Binding-site contacts:
Ligand atom CAR contacts residue TYR101 of chain 1.A at 3.5 Å (hydrophobic).
Ligand atom NBG contacts residue ASP166 of chain 1.A at 3.3 Å (salt-bridge).
Ligand atom CBF contacts residue LYS50 of chain 1.A at 3.5 Å.
Ligand atom CAW contacts residue LEU155 of chain 1.A at 3.3 Å (hydrophobic).
Ligand atom CAZ contacts residue VAL83 of chain 1.A at 3.7 Å (hydrophobic).
Ligand atom CAH contacts residue GLY105 of chain 1.A at 3.5 Å.
Ligand atom CBH contacts residue ASP166 of chain 1.A at 3.5 Å.
Ligand atom CAB contacts residue ALA48 of chain 1.A at 3.7 Å (hydrophobic).
Ligand atom CBA contacts residue LEU155 of chain 1.A at 3.3 Å (hydrophobic).
Ligand atom CAY contacts residue VAL83 of chain 1.A at 3.6 Å (hydrophobic).
Ligand atom NBL contacts residue MET102 of chain 1.A at 3.6 Å.
Ligand atom NBB contacts residue LEU155 of chain 1.A at 3.1 Å.
Ligand atom NBL contacts residue GLY105 of chain 1.A at 3.6 Å.
Ligand atom CBH contacts residue ASN153 of chain 1.A at 3.6 Å.
Ligand atom CAW contacts residue ALA48 of chain 1.A at 3.5 Å (hydrophobic).
Ligand atom CAE contacts residue MET102 of chain 1.A at 3.3 Å (hydrophobic).
Ligand atom CAI contacts residue MET29 of chain 1.A at 3.7 Å (hydrophobic).
Ligand atom CAY contacts residue TYR99 of chain 1.A at 3.3 Å (hydrophobic).
Ligand atom CAZ contacts residue TYR99 of chain 1.A at 3.6 Å (hydrophobic).
Ligand atom CAF contacts residue MET102 of chain 1.A at 3.7 Å (hydrophobic).
Ligand atom CAX contacts residue LEU155 of chain 1.A at 3.6 Å (hydrophobic).
Ligand atom NBG contacts residue LYS50 of chain 1.A at 3.6 Å (salt-bridge).
Ligand atom CAE contacts residue GLY105 of chain 1.A at 3.7 Å.
Ligand atom CAR contacts residue PRO103 of chain 1.A at 3.4 Å (hydrophobic).
Ligand atom CAS contacts residue PRO103 of chain 1.A at 3.2 Å (hydrophobic).
Ligand atom NBE contacts residue LYS50 of chain 1.A at 2.7 Å (salt-bridge).
Ligand atom CAY contacts residue VAL100 of chain 1.A at 3.5 Å (hydrophobic).
Ligand atom OAA contacts residue MET102 of chain 1.A at 2.8 Å (h-bond).
Ligand atom CBD contacts residue TYR99 of chain 1.A at 3.7 Å (hydrophobic).
Ligand atom CAX contacts residue VAL100 of chain 1.A at 3.4 Å (hydrophobic).
Ligand atom CAX contacts residue ALA48 of chain 1.A at 3.6 Å (hydrophobic).
Ligand atom OAA contacts residue ALA48 of chain 1.A at 3.7 Å.
Ligand atom CBJ contacts residue SER165 of chain 1.A at 3.7 Å.
Ligand atom OAA contacts residue TYR101 of chain 1.A at 3.5 Å.
Ligand atom CAF contacts residue GLY105 of chain 1.A at 3.4 Å.
Ligand atom CAO contacts residue VAL37 of chain 1.A at 3.6 Å (hydrophobic).
Ligand atom CBH contacts residue GLY32 of chain 1.A at 3.3 Å.
Ligand atom CAN contacts residue GLU31 of chain 1.A at 3.7 Å.
Ligand atom CAZ contacts residue LEU155 of chain 1.A at 3.7 Å (hydrophobic).
Ligand atom CAM contacts residue ALA152 of chain 1.A at 3.5 Å (hydrophobic).

Sequence of chain 1.A:
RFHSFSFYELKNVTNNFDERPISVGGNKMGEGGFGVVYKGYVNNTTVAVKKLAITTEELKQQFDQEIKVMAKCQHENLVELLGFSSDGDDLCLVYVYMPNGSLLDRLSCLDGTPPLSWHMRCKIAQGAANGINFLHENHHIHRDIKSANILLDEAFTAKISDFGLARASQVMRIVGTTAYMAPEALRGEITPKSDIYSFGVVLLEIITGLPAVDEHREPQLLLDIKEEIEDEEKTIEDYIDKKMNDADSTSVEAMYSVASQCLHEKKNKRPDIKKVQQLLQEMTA

A protein and the small-molecule ligand that binds it are described below.
Small molecule (SMILES): O=C(Nc1cc2nc(N3CCOCC3)oc2cc1N1CCCCC1)c1cccc(-c2cnc3[nH]ccc3c2)n1